Binding-site contacts:
Ligand atom C5 contacts residue ASN125 of chain 1.F at 4.4 Å.
Ligand atom N2 contacts residue ASN121 of chain 1.F at 3.0 Å (h-bond).
Ligand atom C8 contacts residue LYS117 of chain 1.F at 3.0 Å.
Ligand atom O6 contacts residue ASN125 of chain 1.F at 4.3 Å.
Ligand atom C8 contacts residue GLN19 of chain 1.F at 4.5 Å.
Ligand atom C4 contacts residue ASN121 of chain 1.F at 4.2 Å.
Ligand atom C6 contacts residue ASN125 of chain 1.F at 4.0 Å.
Ligand atom C5 contacts residue ASN121 of chain 1.F at 3.7 Å.
Ligand atom O7 contacts residue ASN121 of chain 1.F at 4.4 Å.
Ligand atom C1 contacts residue ASN125 of chain 1.F at 4.5 Å.
Ligand atom O5 contacts residue GLU122 of chain 1.F at 4.3 Å.
Ligand atom C2 contacts residue ASN121 of chain 1.F at 2.5 Å.
Ligand atom C3 contacts residue ASN121 of chain 1.F at 3.9 Å.
Ligand atom C1 contacts residue ASN121 of chain 1.F at 1.4 Å.
Ligand atom C7 contacts residue LYS117 of chain 1.F at 4.2 Å.
Ligand atom O5 contacts residue ASN125 of chain 1.F at 3.5 Å (h-bond).
Ligand atom C7 contacts residue ASN121 of chain 1.F at 3.9 Å.
Ligand atom C1 contacts residue GLU122 of chain 1.F at 4.4 Å.
Ligand atom O5 contacts residue ASN121 of chain 1.F at 2.4 Å (h-bond).

A protein and the small-molecule ligand that binds it are described below.
Small molecule (SMILES): CC(=O)N[C@@H]1[C@@H](O)[C@H](O)[C@@H](CO)O[C@H]1O

Sequence of chain 1.F:
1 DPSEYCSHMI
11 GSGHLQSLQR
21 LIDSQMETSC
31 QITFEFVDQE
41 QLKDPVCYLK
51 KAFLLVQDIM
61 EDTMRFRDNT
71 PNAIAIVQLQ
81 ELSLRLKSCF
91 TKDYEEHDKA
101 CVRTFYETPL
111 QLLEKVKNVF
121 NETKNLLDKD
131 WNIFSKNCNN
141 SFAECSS